Sequence of chain 1.C:
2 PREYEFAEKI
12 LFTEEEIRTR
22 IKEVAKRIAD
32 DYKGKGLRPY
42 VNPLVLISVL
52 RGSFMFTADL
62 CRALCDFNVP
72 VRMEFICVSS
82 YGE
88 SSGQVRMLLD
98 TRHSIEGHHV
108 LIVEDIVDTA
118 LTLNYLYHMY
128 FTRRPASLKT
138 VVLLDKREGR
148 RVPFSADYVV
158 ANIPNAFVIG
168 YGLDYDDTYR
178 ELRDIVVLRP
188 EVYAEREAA

The small molecule below binds the protein below.
Small molecule (SMILES): O=c1[nH]cnc2c1ncn2[C@@H]1O[C@H](COP(=O)(O)O)[C@@H](O)[C@H]1O

Binding-site contacts:
Ligand atom O1P contacts residue ALA117 of chain 1.C at 3.4 Å (h-bond).
Ligand atom O6 contacts residue ALA163 of chain 1.C at 2.8 Å (h-bond).
Ligand atom O6 contacts residue VAL165 of chain 1.C at 3.7 Å.
Ligand atom O1P contacts residue THR116 of chain 1.C at 2.6 Å (h-bond).
Ligand atom N9 contacts residue ILE113 of chain 1.C at 4.0 Å.
Ligand atom N7 contacts residue ILE113 of chain 1.C at 3.5 Å.
Ligand atom O2P contacts residue ALA117 of chain 1.C at 3.6 Å (h-bond).
Ligand atom N3 contacts residue PHE164 of chain 1.C at 3.8 Å.
Ligand atom N7 contacts residue LYS143 of chain 1.C at 3.7 Å.
Ligand atom O3' contacts residue ILE113 of chain 1.C at 4.0 Å.
Ligand atom P contacts residue ALA117 of chain 1.C at 3.8 Å.
Ligand atom C8 contacts residue ASP115 of chain 1.C at 4.0 Å.
Ligand atom N1 contacts residue VAL165 of chain 1.C at 3.0 Å (h-bond).
Ligand atom O3P contacts residue THR119 of chain 1.C at 3.2 Å (h-bond).
Ligand atom C2 contacts residue PHE164 of chain 1.C at 3.3 Å (hydrophobic).
Ligand atom C2' contacts residue ILE113 of chain 1.C at 3.5 Å (hydrophobic).
Ligand atom C5 contacts residue LYS143 of chain 1.C at 3.9 Å.
Ligand atom O6 contacts residue LYS143 of chain 1.C at 2.4 Å (salt-bridge).
Ligand atom O3P contacts residue THR116 of chain 1.C at 3.1 Å (h-bond).
Ligand atom O2P contacts residue ILE113 of chain 1.C at 3.9 Å.
Ligand atom C3' contacts residue ILE113 of chain 1.C at 3.5 Å (hydrophobic).
Ligand atom O6 contacts residue PHE164 of chain 1.C at 3.5 Å.
Ligand atom C2' contacts residue ASP112 of chain 1.C at 3.9 Å.
Ligand atom O3' contacts residue ASP112 of chain 1.C at 3.3 Å (salt-bridge).
Ligand atom O1P contacts residue ASP115 of chain 1.C at 3.4 Å.
Ligand atom C6 contacts residue ALA163 of chain 1.C at 4.0 Å (hydrophobic).
Ligand atom N1 contacts residue PHE164 of chain 1.C at 3.1 Å.
Ligand atom P contacts residue THR116 of chain 1.C at 3.3 Å.
Ligand atom C6 contacts residue PHE164 of chain 1.C at 3.5 Å (hydrophobic).
Ligand atom N7 contacts residue ASP115 of chain 1.C at 3.6 Å.
Ligand atom O2' contacts residue ASP112 of chain 1.C at 4.0 Å.
Ligand atom O2P contacts residue VAL114 of chain 1.C at 4.0 Å.
Ligand atom C6 contacts residue ILE113 of chain 1.C at 3.9 Å (hydrophobic).
Ligand atom C2 contacts residue ASP171 of chain 1.C at 3.6 Å.
Ligand atom C2 contacts residue VAL165 of chain 1.C at 3.1 Å (hydrophobic).
Ligand atom C5 contacts residue ILE113 of chain 1.C at 3.6 Å (hydrophobic).
Ligand atom C6 contacts residue LYS143 of chain 1.C at 3.4 Å.
Ligand atom N3 contacts residue ASP171 of chain 1.C at 3.8 Å.
Ligand atom O2P contacts residue ASP115 of chain 1.C at 3.9 Å.
Ligand atom C8 contacts residue ILE113 of chain 1.C at 4.0 Å (hydrophobic).